Sequence of chain 1.C:
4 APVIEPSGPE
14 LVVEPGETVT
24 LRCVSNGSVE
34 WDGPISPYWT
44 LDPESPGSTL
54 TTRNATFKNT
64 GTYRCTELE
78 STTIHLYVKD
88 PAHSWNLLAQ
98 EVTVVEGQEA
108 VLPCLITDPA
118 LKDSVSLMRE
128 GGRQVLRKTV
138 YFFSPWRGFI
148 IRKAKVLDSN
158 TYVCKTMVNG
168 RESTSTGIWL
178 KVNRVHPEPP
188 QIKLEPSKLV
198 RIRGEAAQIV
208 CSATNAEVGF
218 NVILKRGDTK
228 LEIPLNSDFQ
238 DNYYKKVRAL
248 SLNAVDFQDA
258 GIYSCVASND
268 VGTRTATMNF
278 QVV

This protein binds this small molecule.
Small molecule (SMILES): CC(=O)N[C@H]1[C@@H](O[C@H]2[C@H](O)[C@@H](NC(C)=O)CO[C@@H]2CO)O[C@H](CO)[C@@H](O)[C@@H]1O

Binding-site contacts:
Ligand atom O7 contacts residue ASN29 of chain 1.C at 4.1 Å.
Ligand atom C5 contacts residue ASN29 of chain 1.C at 3.7 Å.
Ligand atom O5 contacts residue ASN29 of chain 1.C at 2.4 Å (h-bond).
Ligand atom C1 contacts residue ASN29 of chain 1.C at 1.4 Å.
Ligand atom C3 contacts residue ASN29 of chain 1.C at 3.8 Å.
Ligand atom C4 contacts residue ASN29 of chain 1.C at 4.2 Å.
Ligand atom N2 contacts residue ASN29 of chain 1.C at 2.9 Å (h-bond).
Ligand atom C7 contacts residue ASN29 of chain 1.C at 3.9 Å.
Ligand atom C2 contacts residue ASN29 of chain 1.C at 2.5 Å.